Sequence of chain 1.O:
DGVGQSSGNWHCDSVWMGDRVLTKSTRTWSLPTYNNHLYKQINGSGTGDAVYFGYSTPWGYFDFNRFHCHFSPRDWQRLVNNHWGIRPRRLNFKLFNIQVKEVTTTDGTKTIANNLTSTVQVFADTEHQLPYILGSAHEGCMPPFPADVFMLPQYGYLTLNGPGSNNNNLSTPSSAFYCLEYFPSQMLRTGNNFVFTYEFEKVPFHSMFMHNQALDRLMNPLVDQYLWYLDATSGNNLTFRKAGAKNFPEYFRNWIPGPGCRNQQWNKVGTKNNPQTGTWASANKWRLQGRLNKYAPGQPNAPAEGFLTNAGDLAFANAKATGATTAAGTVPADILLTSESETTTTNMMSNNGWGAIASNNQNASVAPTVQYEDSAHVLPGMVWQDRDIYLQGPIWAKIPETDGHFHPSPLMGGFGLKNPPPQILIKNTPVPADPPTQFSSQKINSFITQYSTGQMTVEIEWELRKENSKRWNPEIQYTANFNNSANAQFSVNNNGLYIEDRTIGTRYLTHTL

Sequence of chain 1.NA:
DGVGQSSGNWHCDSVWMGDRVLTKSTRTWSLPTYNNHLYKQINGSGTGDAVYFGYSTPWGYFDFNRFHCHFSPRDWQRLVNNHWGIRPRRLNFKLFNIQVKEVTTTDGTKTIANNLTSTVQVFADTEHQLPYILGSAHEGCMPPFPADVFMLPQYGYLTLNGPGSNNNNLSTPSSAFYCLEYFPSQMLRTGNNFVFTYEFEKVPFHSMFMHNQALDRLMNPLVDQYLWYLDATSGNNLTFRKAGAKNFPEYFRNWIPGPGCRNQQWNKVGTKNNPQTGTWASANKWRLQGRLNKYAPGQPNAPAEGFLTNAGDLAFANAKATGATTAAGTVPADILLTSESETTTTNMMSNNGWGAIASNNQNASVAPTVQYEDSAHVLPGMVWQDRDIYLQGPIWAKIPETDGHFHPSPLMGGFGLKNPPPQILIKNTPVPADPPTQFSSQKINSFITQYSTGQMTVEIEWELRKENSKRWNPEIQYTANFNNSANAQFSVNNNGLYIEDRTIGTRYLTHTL

Binding-site contacts:
Ligand atom C5 contacts residue PRO204 of chain 1.NA at 4.1 Å (hydrophobic).
Ligand atom N6 contacts residue PHE415 of chain 1.NA at 4.4 Å.
Ligand atom N7 contacts residue HIS407 of chain 1.NA at 3.8 Å.
Ligand atom N3 contacts residue PRO408 of chain 1.NA at 3.6 Å.
Ligand atom C2' contacts residue PRO408 of chain 1.NA at 4.3 Å (hydrophobic).
Ligand atom N7 contacts residue SER409 of chain 1.NA at 3.2 Å (h-bond).
Ligand atom N6 contacts residue GLY416 of chain 1.NA at 3.7 Å.
Ligand atom N9 contacts residue HIS407 of chain 1.NA at 4.4 Å.
Ligand atom N1 contacts residue GLY416 of chain 1.NA at 3.1 Å (h-bond).
Ligand atom C5 contacts residue SER409 of chain 1.NA at 3.7 Å.
Ligand atom C6 contacts residue PRO204 of chain 1.NA at 4.3 Å (hydrophobic).
Ligand atom C8 contacts residue HIS407 of chain 1.NA at 3.4 Å.
Ligand atom C8 contacts residue PRO408 of chain 1.NA at 4.4 Å (hydrophobic).
Ligand atom N6 contacts residue PRO408 of chain 1.NA at 4.0 Å.
Ligand atom N1 contacts residue PRO408 of chain 1.NA at 3.8 Å.
Ligand atom N6 contacts residue GLY414 of chain 1.NA at 4.4 Å.
Ligand atom N6 contacts residue PRO204 of chain 1.NA at 4.4 Å.
Ligand atom C6 contacts residue GLY416 of chain 1.NA at 4.2 Å.
Ligand atom O1P contacts residue HIS405 of chain 1.O at 3.9 Å.
Ligand atom C2 contacts residue PRO408 of chain 1.NA at 4.0 Å (hydrophobic).
Ligand atom C6 contacts residue SER409 of chain 1.NA at 3.8 Å.
Ligand atom C4 contacts residue PRO408 of chain 1.NA at 3.9 Å (hydrophobic).
Ligand atom O2P contacts residue HIS407 of chain 1.NA at 4.1 Å.
Ligand atom N7 contacts residue PRO204 of chain 1.NA at 4.2 Å.
Ligand atom C1' contacts residue PRO408 of chain 1.NA at 3.9 Å (hydrophobic).
Ligand atom N6 contacts residue SER409 of chain 1.NA at 3.3 Å (h-bond).
Ligand atom C2 contacts residue ILE399 of chain 1.NA at 4.3 Å (hydrophobic).
Ligand atom C6 contacts residue PRO408 of chain 1.NA at 3.8 Å (hydrophobic).
Ligand atom C8 contacts residue SER409 of chain 1.NA at 4.2 Å.
Ligand atom C5 contacts residue PRO408 of chain 1.NA at 4.2 Å (hydrophobic).
Ligand atom C2 contacts residue GLY416 of chain 1.NA at 3.6 Å.
Ligand atom O2P contacts residue GLY404 of chain 1.O at 4.2 Å.
Ligand atom O2P contacts residue ASP403 of chain 1.O at 3.9 Å.
Ligand atom C2' contacts residue HIS407 of chain 1.NA at 4.0 Å.
Ligand atom N9 contacts residue PRO408 of chain 1.NA at 3.8 Å.

This small molecule binds to this protein.
Small molecule (SMILES): Nc1ncnc2c1ncn2[C@H]1C[C@H](O)[C@@H](COP(=O)(O)O)O1